This small molecule binds to this protein.
Small molecule (SMILES): CCNC1C(=O)C(=O)C1NC

Binding-site contacts:
Ligand atom C5 contacts residue 2331 of chain 1.G at 1.5 Å.
Ligand atom C7 contacts residue 2331 of chain 1.G at 3.3 Å.
Ligand atom C1 contacts residue 2331 of chain 1.G at 4.1 Å.
Ligand atom N1 contacts residue 2331 of chain 1.G at 3.6 Å.
Ligand atom C6 contacts residue 2331 of chain 1.G at 3.8 Å.
Ligand atom N2 contacts residue 2331 of chain 1.G at 4.4 Å.
Ligand atom C5 contacts residue 2331 of chain 1.F at 1.5 Å.
Ligand atom C4 contacts residue 2331 of chain 1.G at 4.5 Å.